Sequence of chain 24.C:
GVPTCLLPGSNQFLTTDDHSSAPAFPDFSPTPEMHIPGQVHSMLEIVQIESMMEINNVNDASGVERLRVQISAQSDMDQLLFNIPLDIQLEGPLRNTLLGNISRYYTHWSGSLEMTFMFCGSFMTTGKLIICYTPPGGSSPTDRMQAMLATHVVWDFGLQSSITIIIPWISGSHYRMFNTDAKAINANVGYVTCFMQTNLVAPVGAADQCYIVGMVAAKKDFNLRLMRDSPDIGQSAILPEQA

Sequence of chain 19.C:
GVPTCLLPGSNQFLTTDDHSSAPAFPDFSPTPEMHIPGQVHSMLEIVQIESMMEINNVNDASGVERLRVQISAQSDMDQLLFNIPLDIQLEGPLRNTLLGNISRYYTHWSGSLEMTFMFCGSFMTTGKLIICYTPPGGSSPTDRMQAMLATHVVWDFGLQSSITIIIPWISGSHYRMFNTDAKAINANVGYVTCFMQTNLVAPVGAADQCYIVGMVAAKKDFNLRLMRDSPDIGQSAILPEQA

Binding-site contacts:
Ligand atom N2 contacts residue PHE119 of chain 24.A at 3.5 Å.
Ligand atom C3A contacts residue LEU226 of chain 24.A at 3.8 Å (hydrophobic).
Ligand atom CM2 contacts residue MET191 of chain 24.A at 3.4 Å (hydrophobic).
Ligand atom C6B contacts residue LEU99 of chain 24.A at 3.9 Å (hydrophobic).
Ligand atom CM6 contacts residue TRP97 of chain 24.A at 3.6 Å (hydrophobic).
Ligand atom C1B contacts residue LEU99 of chain 24.A at 3.6 Å (hydrophobic).
Ligand atom C3A contacts residue LEU186 of chain 24.A at 3.8 Å (hydrophobic).
Ligand atom O1B contacts residue LEU99 of chain 24.A at 3.6 Å.
Ligand atom C3B contacts residue ILE188 of chain 24.A at 3.5 Å (hydrophobic).
Ligand atom O1 contacts residue TYR197 of chain 24.A at 3.3 Å.
Ligand atom CM4 contacts residue LEU186 of chain 24.A at 3.8 Å (hydrophobic).
Ligand atom F2 contacts residue VAL175 of chain 24.A at 3.2 Å.
Ligand atom O1A contacts residue LEU226 of chain 24.A at 3.6 Å.
Ligand atom F2 contacts residue ALA149 of chain 24.A at 2.5 Å.
Ligand atom CM6 contacts residue ILE123 of chain 24.A at 3.8 Å (hydrophobic).
Ligand atom C6B contacts residue ILE123 of chain 24.A at 3.8 Å (hydrophobic).
Ligand atom N3A contacts residue TYR151 of chain 24.A at 3.6 Å.
Ligand atom N2 contacts residue TYR197 of chain 24.A at 3.4 Å.
Ligand atom O1 contacts residue PHE119 of chain 24.A at 3.5 Å.
Ligand atom F3 contacts residue PRO173 of chain 24.A at 2.6 Å.
Ligand atom C2B contacts residue LEU99 of chain 24.A at 3.4 Å (hydrophobic).
Ligand atom O1A contacts residue LEU186 of chain 24.A at 3.7 Å.
Ligand atom F2 contacts residue SER174 of chain 24.A at 3.7 Å.
Ligand atom CM4 contacts residue ALA149 of chain 24.A at 3.6 Å (hydrophobic).
Ligand atom F3 contacts residue ALA149 of chain 24.A at 3.6 Å.
Ligand atom CM2 contacts residue ILE188 of chain 24.A at 3.6 Å (hydrophobic).
Ligand atom F3 contacts residue TYR151 of chain 24.A at 2.9 Å.
Ligand atom CM3 contacts residue THR101 of chain 24.A at 3.8 Å.
Ligand atom F1 contacts residue LEU186 of chain 24.A at 3.1 Å.
Ligand atom C2A contacts residue LEU226 of chain 24.A at 3.8 Å (hydrophobic).
Ligand atom CM2 contacts residue LEU99 of chain 24.A at 3.3 Å (hydrophobic).
Ligand atom C5B contacts residue ILE123 of chain 24.A at 3.7 Å (hydrophobic).
Ligand atom C2B contacts residue ILE188 of chain 24.A at 3.7 Å (hydrophobic).
Ligand atom F3 contacts residue SER174 of chain 24.A at 3.8 Å.
Ligand atom F3 contacts residue MET150 of chain 24.A at 3.8 Å.
Ligand atom C4 contacts residue THR101 of chain 24.A at 3.8 Å.
Ligand atom C3C contacts residue THR121 of chain 24.A at 3.7 Å.
Ligand atom N1A contacts residue LEU226 of chain 24.A at 3.6 Å.
Ligand atom C3 contacts residue THR101 of chain 24.A at 3.8 Å.
Ligand atom CM4 contacts residue PRO173 of chain 24.A at 3.7 Å (hydrophobic).

The protein below binds the small molecule below.
Small molecule (SMILES): Cc1cc(CCCOc2c(C)cc(-c3noc(C(F)(F)F)n3)cc2C)on1

Sequence of chain 24.A:
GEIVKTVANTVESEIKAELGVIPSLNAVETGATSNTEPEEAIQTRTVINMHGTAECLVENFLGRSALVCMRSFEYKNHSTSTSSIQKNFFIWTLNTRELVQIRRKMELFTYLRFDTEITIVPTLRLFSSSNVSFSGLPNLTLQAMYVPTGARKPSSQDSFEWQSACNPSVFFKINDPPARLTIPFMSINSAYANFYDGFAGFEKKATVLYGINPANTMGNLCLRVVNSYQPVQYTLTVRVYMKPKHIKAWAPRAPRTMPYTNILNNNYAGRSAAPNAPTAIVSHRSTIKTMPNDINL